This protein binds this small molecule.
Small molecule (SMILES): C[C@@H](CO)Nc1ncc(Cl)cc1F

Sequence of chain 1.A:
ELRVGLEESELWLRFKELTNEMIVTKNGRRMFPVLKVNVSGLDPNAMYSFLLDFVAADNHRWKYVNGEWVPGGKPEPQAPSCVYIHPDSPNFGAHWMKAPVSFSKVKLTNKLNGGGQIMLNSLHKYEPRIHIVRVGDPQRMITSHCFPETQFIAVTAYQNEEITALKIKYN

Binding-site contacts:
Ligand atom C4 contacts residue TYR171 of chain 1.A at 4.4 Å (hydrophobic).
Ligand atom C5 contacts residue GLU9 of chain 1.A at 4.2 Å.
Ligand atom C3 contacts residue LEU12 of chain 1.A at 4.0 Å (hydrophobic).
Ligand atom N1 contacts residue TYR171 of chain 1.A at 4.4 Å.
Ligand atom C6 contacts residue LEU12 of chain 1.A at 4.2 Å (hydrophobic).
Ligand atom C contacts residue LEU12 of chain 1.A at 3.7 Å (hydrophobic).
Ligand atom N1 contacts residue LEU12 of chain 1.A at 4.0 Å.
Ligand atom F contacts residue GLU9 of chain 1.A at 3.4 Å.
Ligand atom F contacts residue LEU12 of chain 1.A at 4.4 Å.
Ligand atom C2 contacts residue ARG15 of chain 1.A at 3.9 Å.
Ligand atom C contacts residue ARG15 of chain 1.A at 4.1 Å.
Ligand atom CL contacts residue GLU9 of chain 1.A at 4.3 Å.
Ligand atom C7 contacts residue GLU9 of chain 1.A at 4.0 Å.
Ligand atom N contacts residue LEU12 of chain 1.A at 4.2 Å.
Ligand atom C5 contacts residue LEU12 of chain 1.A at 4.1 Å (hydrophobic).
Ligand atom C contacts residue TYR171 of chain 1.A at 4.0 Å (hydrophobic).
Ligand atom C4 contacts residue LEU12 of chain 1.A at 4.2 Å (hydrophobic).
Ligand atom C6 contacts residue GLU9 of chain 1.A at 3.3 Å.
Ligand atom C7 contacts residue LEU12 of chain 1.A at 4.2 Å (hydrophobic).